This protein binds this small molecule.
Small molecule (SMILES): CC(C)C1=CC2=CC[C@@H]3[C@](C)(CCC[C@@]3(C)C(=O)N[C@@H](Cc3c[nH]c4ccccc34)C(=O)O)[C@H]2CC1

Sequence of chain 1.B:
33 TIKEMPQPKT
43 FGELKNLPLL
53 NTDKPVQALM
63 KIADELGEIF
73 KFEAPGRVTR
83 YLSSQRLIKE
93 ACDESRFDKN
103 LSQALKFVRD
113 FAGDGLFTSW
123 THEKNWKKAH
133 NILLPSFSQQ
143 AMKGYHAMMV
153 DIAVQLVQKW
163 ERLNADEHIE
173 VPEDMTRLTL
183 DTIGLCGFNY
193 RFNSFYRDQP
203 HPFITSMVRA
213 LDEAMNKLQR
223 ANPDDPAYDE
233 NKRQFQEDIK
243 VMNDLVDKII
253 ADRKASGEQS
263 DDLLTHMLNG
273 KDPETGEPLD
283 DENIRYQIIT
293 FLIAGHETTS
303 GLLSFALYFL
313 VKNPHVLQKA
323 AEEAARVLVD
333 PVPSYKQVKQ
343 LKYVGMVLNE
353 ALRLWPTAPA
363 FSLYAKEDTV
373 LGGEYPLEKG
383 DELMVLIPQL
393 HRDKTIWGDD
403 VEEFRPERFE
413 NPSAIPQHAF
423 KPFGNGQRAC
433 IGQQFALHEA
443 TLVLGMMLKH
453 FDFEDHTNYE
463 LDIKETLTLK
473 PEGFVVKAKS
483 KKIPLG

Binding-site contacts:
Ligand atom OXT contacts residue GLN105 of chain 1.B at 2.7 Å (h-bond).
Ligand atom C10 contacts residue MET386 of chain 1.B at 3.6 Å (hydrophobic).
Ligand atom NE1 contacts residue LEU52 of chain 1.B at 3.9 Å.
Ligand atom C contacts residue GLN105 of chain 1.B at 3.4 Å.
Ligand atom C19 contacts residue PHE119 of chain 1.B at 3.6 Å (hydrophobic).
Ligand atom CB contacts residue ARG79 of chain 1.B at 3.8 Å.
Ligand atom C12 contacts residue ALA106 of chain 1.B at 3.9 Å (hydrophobic).
Ligand atom O contacts residue SER104 of chain 1.B at 3.5 Å.
Ligand atom C15 contacts residue LEU469 of chain 1.B at 3.5 Å (hydrophobic).
Ligand atom CE3 contacts residue GLN105 of chain 1.B at 3.5 Å.
Ligand atom CZ2 contacts residue LEU220 of chain 1.B at 3.2 Å (hydrophobic).
Ligand atom CH2 contacts residue GLN105 of chain 1.B at 3.6 Å.
Ligand atom CH2 contacts residue ARG79 of chain 1.B at 3.7 Å.
Ligand atom O contacts residue LEU220 of chain 1.B at 3.9 Å.
Ligand atom CD1 contacts residue ARG79 of chain 1.B at 3.7 Å.
Ligand atom CG contacts residue ARG79 of chain 1.B at 3.3 Å.
Ligand atom C19 contacts residue LEU469 of chain 1.B at 2.8 Å (hydrophobic).
Ligand atom CD1 contacts residue LEU52 of chain 1.B at 3.1 Å (hydrophobic).
Ligand atom C8 contacts residue VAL58 of chain 1.B at 3.7 Å (hydrophobic).
Ligand atom CE2 contacts residue ARG79 of chain 1.B at 3.6 Å.
Ligand atom CD2 contacts residue ARG79 of chain 1.B at 3.2 Å.
Ligand atom C contacts residue SER104 of chain 1.B at 3.5 Å.
Ligand atom C14 contacts residue ALA106 of chain 1.B at 3.8 Å (hydrophobic).
Ligand atom O contacts residue ALA106 of chain 1.B at 2.9 Å (h-bond).
Ligand atom OXT contacts residue SER104 of chain 1.B at 3.3 Å.
Ligand atom C5 contacts residue PRO57 of chain 1.B at 3.8 Å (hydrophobic).
Ligand atom O contacts residue GLN105 of chain 1.B at 3.2 Å (h-bond).
Ligand atom C16 contacts residue LEU469 of chain 1.B at 3.3 Å (hydrophobic).
Ligand atom CB contacts residue TYR83 of chain 1.B at 3.8 Å (hydrophobic).
Ligand atom C3 contacts residue LEU61 of chain 1.B at 3.6 Å (hydrophobic).
Ligand atom C1 contacts residue TYR83 of chain 1.B at 3.7 Å (hydrophobic).
Ligand atom C18 contacts residue LEU469 of chain 1.B at 3.4 Å (hydrophobic).
Ligand atom O1 contacts residue TYR83 of chain 1.B at 2.6 Å (h-bond).
Ligand atom NE1 contacts residue LEU220 of chain 1.B at 3.4 Å (h-bond).
Ligand atom C20 contacts residue LEU469 of chain 1.B at 3.0 Å (hydrophobic).
Ligand atom CE3 contacts residue ARG79 of chain 1.B at 3.1 Å.
Ligand atom CZ3 contacts residue GLN105 of chain 1.B at 3.3 Å.
Ligand atom C20 contacts residue LEU107 of chain 1.B at 3.8 Å (hydrophobic).
Ligand atom CZ3 contacts residue ARG79 of chain 1.B at 3.2 Å.
Ligand atom CE2 contacts residue LEU220 of chain 1.B at 3.6 Å (hydrophobic).